Sequence of chain 1.A:
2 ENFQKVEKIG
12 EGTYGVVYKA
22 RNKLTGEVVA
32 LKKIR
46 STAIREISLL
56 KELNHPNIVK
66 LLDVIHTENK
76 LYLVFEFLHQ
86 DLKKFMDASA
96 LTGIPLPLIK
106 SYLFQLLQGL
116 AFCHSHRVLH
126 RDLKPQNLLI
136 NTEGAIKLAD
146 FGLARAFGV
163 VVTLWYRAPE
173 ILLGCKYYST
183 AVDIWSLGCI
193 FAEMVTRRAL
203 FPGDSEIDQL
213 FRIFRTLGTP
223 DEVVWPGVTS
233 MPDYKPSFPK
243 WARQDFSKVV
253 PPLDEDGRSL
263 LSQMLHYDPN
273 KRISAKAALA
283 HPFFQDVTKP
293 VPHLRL

Binding-site contacts:
Ligand atom N07 contacts residue ALA31 of chain 1.A at 3.5 Å.
Ligand atom C04 contacts residue PHE82 of chain 1.A at 3.7 Å (hydrophobic).
Ligand atom C02 contacts residue VAL18 of chain 1.A at 4.3 Å (hydrophobic).
Ligand atom C04 contacts residue LEU134 of chain 1.A at 4.2 Å (hydrophobic).
Ligand atom C06 contacts residue LEU134 of chain 1.A at 3.3 Å (hydrophobic).
Ligand atom C08 contacts residue LYS33 of chain 1.A at 3.9 Å.
Ligand atom C08 contacts residue PHE80 of chain 1.A at 3.6 Å (hydrophobic).
Ligand atom C10 contacts residue LYS33 of chain 1.A at 4.1 Å.
Ligand atom N07 contacts residue VAL64 of chain 1.A at 3.8 Å.
Ligand atom C06 contacts residue PHE82 of chain 1.A at 4.3 Å (hydrophobic).
Ligand atom N05 contacts residue LEU83 of chain 1.A at 3.2 Å (h-bond).
Ligand atom C04 contacts residue ILE10 of chain 1.A at 4.1 Å (hydrophobic).
Ligand atom N05 contacts residue LEU134 of chain 1.A at 3.7 Å.
Ligand atom C06 contacts residue ALA31 of chain 1.A at 3.5 Å (hydrophobic).
Ligand atom N07 contacts residue PHE82 of chain 1.A at 4.3 Å.
Ligand atom N09 contacts residue ALA31 of chain 1.A at 4.0 Å.
Ligand atom N07 contacts residue PHE80 of chain 1.A at 3.9 Å.
Ligand atom CL01 contacts residue VAL18 of chain 1.A at 3.9 Å.
Ligand atom C06 contacts residue GLU81 of chain 1.A at 3.6 Å.
Ligand atom N05 contacts residue PHE82 of chain 1.A at 3.7 Å.
Ligand atom C08 contacts residue VAL64 of chain 1.A at 3.8 Å (hydrophobic).
Ligand atom N07 contacts residue LEU134 of chain 1.A at 3.5 Å.
Ligand atom C08 contacts residue GLU81 of chain 1.A at 3.7 Å.
Ligand atom C08 contacts residue LEU134 of chain 1.A at 3.8 Å (hydrophobic).
Ligand atom C04 contacts residue LEU83 of chain 1.A at 3.0 Å (hydrophobic).
Ligand atom N05 contacts residue ALA31 of chain 1.A at 3.8 Å.
Ligand atom N03 contacts residue LEU134 of chain 1.A at 4.3 Å.
Ligand atom C10 contacts residue LEU134 of chain 1.A at 3.5 Å (hydrophobic).
Ligand atom C08 contacts residue ALA31 of chain 1.A at 3.9 Å (hydrophobic).
Ligand atom N03 contacts residue LEU83 of chain 1.A at 4.2 Å.
Ligand atom N09 contacts residue LYS33 of chain 1.A at 3.1 Å (salt-bridge).
Ligand atom CL01 contacts residue LYS33 of chain 1.A at 4.0 Å.
Ligand atom C10 contacts residue ALA31 of chain 1.A at 3.8 Å (hydrophobic).
Ligand atom N05 contacts residue GLU81 of chain 1.A at 3.9 Å.
Ligand atom C02 contacts residue LEU134 of chain 1.A at 4.0 Å (hydrophobic).
Ligand atom C06 contacts residue LEU83 of chain 1.A at 4.2 Å (hydrophobic).
Ligand atom N03 contacts residue ILE10 of chain 1.A at 3.7 Å.
Ligand atom N07 contacts residue GLU81 of chain 1.A at 2.7 Å (salt-bridge).
Ligand atom CL01 contacts residue ILE10 of chain 1.A at 4.4 Å.
Ligand atom N09 contacts residue LEU134 of chain 1.A at 3.8 Å.

A small-molecule ligand and the protein it binds are described below.
Small molecule (SMILES): Clc1ncnc2[nH]cnc12